This small molecule binds to this protein.
Small molecule (SMILES): CC(=O)N[C@H]1[C@H](O[C@H]2[C@H](O)[C@@H](NC(C)=O)CO[C@@H]2CO[C@@H]2O[C@@H](C)[C@@H](O)[C@@H](O)[C@@H]2O)O[C@H](CO)[C@@H](O[C@@H]2O[C@H](CO)[C@@H](O)[C@H](O)[C@@H]2O)[C@@H]1O

Binding-site contacts:
Ligand atom O6 contacts residue GLN328 of chain 1.E at 4.3 Å.
Ligand atom C4 contacts residue ASN307 of chain 1.E at 4.2 Å.
Ligand atom C1 contacts residue ASN307 of chain 1.E at 1.4 Å.
Ligand atom C3 contacts residue ASN307 of chain 1.E at 3.8 Å.
Ligand atom C8 contacts residue ASN307 of chain 1.E at 4.5 Å.
Ligand atom C7 contacts residue ASN307 of chain 1.E at 4.1 Å.
Ligand atom C5 contacts residue ASN307 of chain 1.E at 3.6 Å.
Ligand atom C2 contacts residue ASN307 of chain 1.E at 2.5 Å.
Ligand atom C7 contacts residue PRO305 of chain 1.E at 4.3 Å (hydrophobic).
Ligand atom C8 contacts residue PRO305 of chain 1.E at 2.9 Å (hydrophobic).
Ligand atom C8 contacts residue ILE306 of chain 1.E at 3.7 Å (hydrophobic).
Ligand atom N2 contacts residue ASN307 of chain 1.E at 3.0 Å (h-bond).
Ligand atom O5 contacts residue ASN307 of chain 1.E at 2.3 Å (h-bond).

Sequence of chain 1.E:
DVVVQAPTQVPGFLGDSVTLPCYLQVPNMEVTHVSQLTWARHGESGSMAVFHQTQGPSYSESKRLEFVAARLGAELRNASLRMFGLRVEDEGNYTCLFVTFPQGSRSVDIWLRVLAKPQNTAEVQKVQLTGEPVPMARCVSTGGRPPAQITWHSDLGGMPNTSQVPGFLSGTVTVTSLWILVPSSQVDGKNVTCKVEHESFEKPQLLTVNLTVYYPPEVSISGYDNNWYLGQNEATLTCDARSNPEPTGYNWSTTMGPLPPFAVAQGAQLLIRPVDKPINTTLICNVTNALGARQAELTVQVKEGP